Binding-site contacts:
Ligand atom O7 contacts residue ASP1144 of chain 1.C at 3.5 Å.
Ligand atom C2 contacts residue ASN769 of chain 1.C at 2.4 Å.
Ligand atom N2 contacts residue THR768 of chain 1.C at 4.2 Å.
Ligand atom N2 contacts residue ASN769 of chain 1.C at 3.0 Å (h-bond).
Ligand atom O5 contacts residue ASN769 of chain 1.C at 2.3 Å (h-bond).
Ligand atom C5 contacts residue ASN769 of chain 1.C at 3.6 Å.
Ligand atom C8 contacts residue PHE1145 of chain 1.C at 3.3 Å (hydrophobic).
Ligand atom C8 contacts residue ASP1144 of chain 1.C at 3.6 Å.
Ligand atom C3 contacts residue ASN769 of chain 1.C at 3.8 Å.
Ligand atom C2 contacts residue ASP1144 of chain 1.C at 3.7 Å.
Ligand atom N2 contacts residue ASP1144 of chain 1.C at 4.0 Å.
Ligand atom C8 contacts residue THR768 of chain 1.C at 3.7 Å.
Ligand atom C1 contacts residue ASN769 of chain 1.C at 1.4 Å.
Ligand atom C7 contacts residue THR768 of chain 1.C at 4.4 Å.
Ligand atom C7 contacts residue ASN769 of chain 1.C at 3.9 Å.
Ligand atom C1 contacts residue ASP1144 of chain 1.C at 4.0 Å.
Ligand atom C8 contacts residue VAL1146 of chain 1.C at 3.9 Å (hydrophobic).
Ligand atom C7 contacts residue ASP1144 of chain 1.C at 3.5 Å.
Ligand atom C4 contacts residue ASN769 of chain 1.C at 4.2 Å.

The protein below binds the small molecule below.
Small molecule (SMILES): CC(=O)N[C@H]1[C@H](O[C@H]2[C@H](O)[C@@H](NC(C)=O)CO[C@@H]2CO)O[C@H](CO)[C@@H](O)[C@@H]1O

Sequence of chain 1.C:
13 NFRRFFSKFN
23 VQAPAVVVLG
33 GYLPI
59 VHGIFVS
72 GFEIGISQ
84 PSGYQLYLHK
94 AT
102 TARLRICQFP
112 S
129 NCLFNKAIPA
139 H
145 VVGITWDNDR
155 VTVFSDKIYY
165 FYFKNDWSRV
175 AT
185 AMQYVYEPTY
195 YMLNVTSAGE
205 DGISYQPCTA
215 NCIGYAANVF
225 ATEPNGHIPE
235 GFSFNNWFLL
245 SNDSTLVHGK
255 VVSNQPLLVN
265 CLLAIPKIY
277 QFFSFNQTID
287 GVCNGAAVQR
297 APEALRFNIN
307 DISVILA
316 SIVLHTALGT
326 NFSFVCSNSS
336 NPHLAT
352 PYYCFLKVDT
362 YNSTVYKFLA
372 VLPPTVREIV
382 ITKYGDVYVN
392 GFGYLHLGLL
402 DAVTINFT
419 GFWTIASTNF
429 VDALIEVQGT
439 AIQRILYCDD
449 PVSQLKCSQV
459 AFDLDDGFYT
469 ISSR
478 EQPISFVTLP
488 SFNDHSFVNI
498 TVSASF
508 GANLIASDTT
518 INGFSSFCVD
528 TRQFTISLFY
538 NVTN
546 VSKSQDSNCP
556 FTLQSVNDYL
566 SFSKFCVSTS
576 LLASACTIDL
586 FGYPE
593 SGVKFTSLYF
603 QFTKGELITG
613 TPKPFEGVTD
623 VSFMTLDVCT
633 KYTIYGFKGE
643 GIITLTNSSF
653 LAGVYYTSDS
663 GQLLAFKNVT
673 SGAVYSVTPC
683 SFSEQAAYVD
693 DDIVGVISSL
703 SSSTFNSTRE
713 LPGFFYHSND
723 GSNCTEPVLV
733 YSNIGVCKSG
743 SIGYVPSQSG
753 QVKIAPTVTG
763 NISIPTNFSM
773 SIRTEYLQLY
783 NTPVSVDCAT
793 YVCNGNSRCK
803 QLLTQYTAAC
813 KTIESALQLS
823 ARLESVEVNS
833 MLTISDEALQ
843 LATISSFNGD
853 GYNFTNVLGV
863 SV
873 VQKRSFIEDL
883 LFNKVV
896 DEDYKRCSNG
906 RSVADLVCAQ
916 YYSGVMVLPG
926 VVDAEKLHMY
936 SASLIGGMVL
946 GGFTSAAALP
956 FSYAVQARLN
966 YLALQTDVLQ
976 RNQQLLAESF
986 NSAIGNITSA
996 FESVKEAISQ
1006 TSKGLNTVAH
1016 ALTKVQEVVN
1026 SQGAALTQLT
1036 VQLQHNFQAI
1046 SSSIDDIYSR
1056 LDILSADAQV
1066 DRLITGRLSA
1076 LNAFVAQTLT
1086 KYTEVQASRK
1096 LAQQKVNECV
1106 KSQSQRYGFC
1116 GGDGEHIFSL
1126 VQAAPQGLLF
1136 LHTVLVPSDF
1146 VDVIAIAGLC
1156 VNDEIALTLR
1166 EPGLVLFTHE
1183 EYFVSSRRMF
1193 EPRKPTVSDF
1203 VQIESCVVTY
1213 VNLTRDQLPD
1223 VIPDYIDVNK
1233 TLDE